Binding-site contacts:
Ligand atom O10 contacts residue ASN275 of chain 6.A at 2.9 Å (h-bond).
Ligand atom O4 contacts residue ASP91 of chain 6.C at 2.7 Å (salt-bridge).
Ligand atom O4 contacts residue ASN275 of chain 6.A at 3.0 Å (h-bond).
Ligand atom O7 contacts residue ARG270 of chain 6.A at 3.8 Å.
Ligand atom C11 contacts residue PRO231 of chain 6.C at 3.7 Å (hydrophobic).
Ligand atom O6 contacts residue ASP91 of chain 6.C at 3.1 Å.
Ligand atom C1 contacts residue ARG104 of chain 6.C at 3.6 Å.
Ligand atom O4 contacts residue PRO231 of chain 6.C at 3.8 Å.
Ligand atom O1B contacts residue ARG104 of chain 6.C at 2.8 Å (salt-bridge).
Ligand atom C5 contacts residue PRO274 of chain 6.A at 4.0 Å (hydrophobic).
Ligand atom C3 contacts residue ARG104 of chain 6.C at 3.8 Å.
Ligand atom C11 contacts residue ILE233 of chain 6.C at 3.8 Å (hydrophobic).
Ligand atom C4 contacts residue PRO231 of chain 6.C at 3.5 Å (hydrophobic).
Ligand atom C4 contacts residue ARG104 of chain 6.C at 3.9 Å.
Ligand atom O3 contacts residue GLY282 of chain 6.A at 3.4 Å.
Ligand atom N5 contacts residue ASN275 of chain 6.A at 3.6 Å (h-bond).
Ligand atom O4 contacts residue ARG95 of chain 6.C at 3.6 Å (salt-bridge).
Ligand atom C3 contacts residue PRO274 of chain 6.A at 4.1 Å (hydrophobic).
Ligand atom N5 contacts residue PRO231 of chain 6.C at 2.9 Å (h-bond).
Ligand atom C3 contacts residue ASP232 of chain 6.C at 4.0 Å.
Ligand atom C5 contacts residue PRO231 of chain 6.C at 3.7 Å (hydrophobic).
Ligand atom C4 contacts residue PRO274 of chain 6.A at 4.0 Å (hydrophobic).
Ligand atom C4 contacts residue ASN275 of chain 6.A at 3.8 Å.
Ligand atom C4 contacts residue ASP232 of chain 6.C at 3.5 Å.
Ligand atom O3 contacts residue ASP91 of chain 6.C at 4.0 Å.
Ligand atom O7 contacts residue PRO274 of chain 6.A at 3.4 Å.
Ligand atom C10 contacts residue PRO231 of chain 6.C at 3.8 Å (hydrophobic).
Ligand atom C10 contacts residue ASN275 of chain 6.A at 3.3 Å.
Ligand atom O3 contacts residue PRO274 of chain 6.A at 3.8 Å.
Ligand atom C4 contacts residue ASP91 of chain 6.C at 3.2 Å.
Ligand atom O10 contacts residue ARG270 of chain 6.A at 3.3 Å.
Ligand atom C6 contacts residue ASP91 of chain 6.C at 3.8 Å.
Ligand atom C11 contacts residue GLY234 of chain 6.C at 3.8 Å.
Ligand atom C3 contacts residue PRO274 of chain 6.A at 3.8 Å (hydrophobic).
Ligand atom C5 contacts residue ASN275 of chain 6.A at 3.6 Å.
Ligand atom C11 contacts residue ASP232 of chain 6.C at 3.8 Å.
Ligand atom C3 contacts residue ARG95 of chain 6.C at 3.9 Å.
Ligand atom O6 contacts residue PRO274 of chain 6.A at 3.7 Å.
Ligand atom O4 contacts residue ASP232 of chain 6.C at 2.7 Å (salt-bridge).
Ligand atom N5 contacts residue ASP232 of chain 6.C at 4.1 Å.

Sequence of chain 6.C:
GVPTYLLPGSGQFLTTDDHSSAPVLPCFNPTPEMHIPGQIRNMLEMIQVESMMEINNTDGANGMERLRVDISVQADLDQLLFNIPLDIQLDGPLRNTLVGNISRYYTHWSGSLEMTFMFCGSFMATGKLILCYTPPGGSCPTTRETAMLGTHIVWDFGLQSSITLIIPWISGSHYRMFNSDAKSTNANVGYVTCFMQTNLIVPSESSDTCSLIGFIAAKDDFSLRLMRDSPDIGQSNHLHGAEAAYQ

This small molecule binds to this protein.
Small molecule (SMILES): CC(=O)N[C@H]1[C@H]([C@H](O)[C@H](O)CO)O[C@@](OC[C@H]2O[C@@H](O[C@H]3[C@H](O)[C@@H](O)[C@H](O)O[C@@H]3CO)[C@H](O)[C@@H](O)[C@H]2O)(C(=O)O)C[C@@H]1O

Sequence of chain 6.A:
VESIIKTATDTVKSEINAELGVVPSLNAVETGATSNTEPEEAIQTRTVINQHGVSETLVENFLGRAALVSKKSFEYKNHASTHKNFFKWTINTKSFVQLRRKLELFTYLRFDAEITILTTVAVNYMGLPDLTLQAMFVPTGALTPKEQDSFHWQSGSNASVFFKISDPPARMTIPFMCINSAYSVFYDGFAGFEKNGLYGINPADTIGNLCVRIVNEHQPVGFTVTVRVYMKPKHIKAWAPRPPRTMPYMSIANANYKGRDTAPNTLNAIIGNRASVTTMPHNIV